Binding-site contacts:
Ligand atom C4 contacts residue ASN253 of chain 1.B at 4.2 Å.
Ligand atom C5 contacts residue THR255 of chain 1.B at 3.7 Å.
Ligand atom O7 contacts residue ASN253 of chain 1.B at 3.5 Å (h-bond).
Ligand atom C2 contacts residue ASN253 of chain 1.B at 2.3 Å.
Ligand atom C8 contacts residue MET240 of chain 1.B at 3.8 Å (hydrophobic).
Ligand atom C3 contacts residue THR255 of chain 1.B at 4.5 Å.
Ligand atom O5 contacts residue THR255 of chain 1.B at 3.6 Å.
Ligand atom C8 contacts residue THR239 of chain 1.B at 3.6 Å.
Ligand atom C3 contacts residue ASN253 of chain 1.B at 3.7 Å.
Ligand atom C5 contacts residue ASN253 of chain 1.B at 3.6 Å.
Ligand atom C7 contacts residue ASN253 of chain 1.B at 3.3 Å.
Ligand atom O5 contacts residue ASN253 of chain 1.B at 2.4 Å (h-bond).
Ligand atom C2 contacts residue THR255 of chain 1.B at 4.4 Å.
Ligand atom C1 contacts residue ASN253 of chain 1.B at 1.4 Å.
Ligand atom N2 contacts residue ASN253 of chain 1.B at 2.8 Å (h-bond).
Ligand atom C8 contacts residue ASN253 of chain 1.B at 4.5 Å.
Ligand atom C1 contacts residue THR255 of chain 1.B at 3.3 Å.

Sequence of chain 1.B:
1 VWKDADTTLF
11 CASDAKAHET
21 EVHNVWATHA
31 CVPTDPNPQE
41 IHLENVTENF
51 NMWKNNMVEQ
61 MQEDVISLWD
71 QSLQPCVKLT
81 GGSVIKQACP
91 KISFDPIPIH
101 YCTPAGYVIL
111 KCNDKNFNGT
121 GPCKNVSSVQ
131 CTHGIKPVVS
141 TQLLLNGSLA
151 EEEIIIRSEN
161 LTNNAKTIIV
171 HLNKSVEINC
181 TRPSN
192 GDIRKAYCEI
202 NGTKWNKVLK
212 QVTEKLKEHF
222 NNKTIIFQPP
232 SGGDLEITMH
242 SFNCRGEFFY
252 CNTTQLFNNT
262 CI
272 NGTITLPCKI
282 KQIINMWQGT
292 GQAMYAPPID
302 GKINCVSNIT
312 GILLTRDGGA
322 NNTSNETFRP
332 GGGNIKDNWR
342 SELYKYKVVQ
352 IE

A small-molecule ligand and the protein it binds are described below.
Small molecule (SMILES): CC(=O)N[C@@H]1[C@@H](O)[C@H](O)[C@@H](CO)O[C@H]1O